This protein binds this small molecule.
Small molecule (SMILES): CC(=O)N[C@H]1[C@H](O[C@H]2[C@H](O)[C@@H](NC(C)=O)CO[C@@H]2CO)O[C@H](CO)[C@@H](O)[C@@H]1O

Binding-site contacts:
Ligand atom C6 contacts residue THR124 of chain 1.C at 3.6 Å.
Ligand atom N2 contacts residue ASN122 of chain 1.C at 2.9 Å (h-bond).
Ligand atom C4 contacts residue ASN122 of chain 1.C at 4.2 Å.
Ligand atom O6 contacts residue VAL169 of chain 1.C at 4.2 Å.
Ligand atom O5 contacts residue VAL127 of chain 1.C at 4.2 Å.
Ligand atom O5 contacts residue ASN122 of chain 1.C at 2.4 Å (h-bond).
Ligand atom C3 contacts residue THR124 of chain 1.C at 4.3 Å.
Ligand atom C2 contacts residue THR124 of chain 1.C at 4.2 Å.
Ligand atom C5 contacts residue ASN122 of chain 1.C at 3.7 Å.
Ligand atom C2 contacts residue ASN122 of chain 1.C at 2.4 Å.
Ligand atom C5 contacts residue VAL127 of chain 1.C at 4.4 Å (hydrophobic).
Ligand atom C1 contacts residue ASN122 of chain 1.C at 1.4 Å.
Ligand atom O5 contacts residue THR124 of chain 1.C at 3.2 Å (h-bond).
Ligand atom C2 contacts residue GLU154 of chain 1.C at 3.6 Å.
Ligand atom C3 contacts residue ASN122 of chain 1.C at 3.8 Å.
Ligand atom O7 contacts residue THR124 of chain 1.C at 3.3 Å.
Ligand atom O6 contacts residue ASN125 of chain 1.C at 2.3 Å (h-bond).
Ligand atom C5 contacts residue THR124 of chain 1.C at 3.2 Å.
Ligand atom C6 contacts residue ASN125 of chain 1.C at 3.3 Å.
Ligand atom C1 contacts residue THR124 of chain 1.C at 3.1 Å.
Ligand atom C1 contacts residue GLU154 of chain 1.C at 3.6 Å.
Ligand atom O6 contacts residue THR124 of chain 1.C at 3.1 Å (h-bond).
Ligand atom C4 contacts residue THR124 of chain 1.C at 4.3 Å.
Ligand atom O6 contacts residue ASN122 of chain 1.C at 4.4 Å.
Ligand atom C6 contacts residue VAL127 of chain 1.C at 3.5 Å (hydrophobic).
Ligand atom C1 contacts residue ASN125 of chain 1.C at 4.5 Å.
Ligand atom C5 contacts residue ASN125 of chain 1.C at 3.8 Å.
Ligand atom O6 contacts residue VAL126 of chain 1.C at 3.8 Å.
Ligand atom C6 contacts residue VAL126 of chain 1.C at 4.5 Å (hydrophobic).
Ligand atom C7 contacts residue THR124 of chain 1.C at 4.3 Å.
Ligand atom N2 contacts residue GLU154 of chain 1.C at 3.9 Å.
Ligand atom O7 contacts residue ASN122 of chain 1.C at 3.7 Å.
Ligand atom C7 contacts residue ASN122 of chain 1.C at 3.5 Å.
Ligand atom O5 contacts residue GLU154 of chain 1.C at 3.8 Å.
Ligand atom O5 contacts residue ASN125 of chain 1.C at 3.5 Å (h-bond).
Ligand atom O6 contacts residue VAL127 of chain 1.C at 4.0 Å.

Sequence of chain 1.C:
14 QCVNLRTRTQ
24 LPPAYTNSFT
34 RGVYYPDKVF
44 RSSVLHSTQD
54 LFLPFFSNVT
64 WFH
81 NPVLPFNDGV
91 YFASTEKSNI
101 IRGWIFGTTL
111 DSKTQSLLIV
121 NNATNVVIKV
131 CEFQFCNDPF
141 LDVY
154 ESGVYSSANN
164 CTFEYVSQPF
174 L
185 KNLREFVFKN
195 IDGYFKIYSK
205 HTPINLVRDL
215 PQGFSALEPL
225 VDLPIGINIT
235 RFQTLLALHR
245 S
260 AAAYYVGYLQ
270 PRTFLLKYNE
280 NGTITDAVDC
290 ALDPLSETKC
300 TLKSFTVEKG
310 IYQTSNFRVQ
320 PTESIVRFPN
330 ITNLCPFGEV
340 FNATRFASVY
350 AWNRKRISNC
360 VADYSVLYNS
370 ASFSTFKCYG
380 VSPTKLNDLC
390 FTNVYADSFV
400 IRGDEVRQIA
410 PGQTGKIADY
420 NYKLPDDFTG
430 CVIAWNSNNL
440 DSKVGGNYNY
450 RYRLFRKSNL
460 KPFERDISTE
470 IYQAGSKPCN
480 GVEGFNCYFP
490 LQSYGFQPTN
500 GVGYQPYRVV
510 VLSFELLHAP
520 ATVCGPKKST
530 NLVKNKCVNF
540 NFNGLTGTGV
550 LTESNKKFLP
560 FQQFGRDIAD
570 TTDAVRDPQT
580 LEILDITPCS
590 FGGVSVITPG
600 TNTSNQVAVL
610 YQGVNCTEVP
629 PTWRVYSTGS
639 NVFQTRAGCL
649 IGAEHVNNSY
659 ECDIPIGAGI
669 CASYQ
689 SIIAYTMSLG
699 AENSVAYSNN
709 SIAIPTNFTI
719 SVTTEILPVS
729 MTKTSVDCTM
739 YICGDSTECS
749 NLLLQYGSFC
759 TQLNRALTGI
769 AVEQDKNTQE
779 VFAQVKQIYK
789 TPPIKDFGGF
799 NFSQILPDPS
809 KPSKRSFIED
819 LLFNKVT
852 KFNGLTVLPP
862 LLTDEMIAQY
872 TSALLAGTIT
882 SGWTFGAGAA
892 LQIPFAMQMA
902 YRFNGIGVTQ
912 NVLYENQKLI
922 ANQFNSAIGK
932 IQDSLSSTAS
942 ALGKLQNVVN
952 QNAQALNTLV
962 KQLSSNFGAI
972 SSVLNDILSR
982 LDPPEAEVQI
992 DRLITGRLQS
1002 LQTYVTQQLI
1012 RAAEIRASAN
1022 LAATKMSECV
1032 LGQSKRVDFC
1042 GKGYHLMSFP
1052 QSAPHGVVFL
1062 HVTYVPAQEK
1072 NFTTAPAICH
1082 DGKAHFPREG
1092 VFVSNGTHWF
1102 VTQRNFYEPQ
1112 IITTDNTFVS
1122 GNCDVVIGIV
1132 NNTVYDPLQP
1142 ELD